The small molecule below binds the protein below.
Small molecule (SMILES): O=C(Nc1ccc2[nH]nc(-c3ccncc3)c2c1)[C@@H]1CCN(CC(=O)N2CCN(c3ccc(-c4ncccn4)cc3)CC2)C1

Sequence of chain 1.A:
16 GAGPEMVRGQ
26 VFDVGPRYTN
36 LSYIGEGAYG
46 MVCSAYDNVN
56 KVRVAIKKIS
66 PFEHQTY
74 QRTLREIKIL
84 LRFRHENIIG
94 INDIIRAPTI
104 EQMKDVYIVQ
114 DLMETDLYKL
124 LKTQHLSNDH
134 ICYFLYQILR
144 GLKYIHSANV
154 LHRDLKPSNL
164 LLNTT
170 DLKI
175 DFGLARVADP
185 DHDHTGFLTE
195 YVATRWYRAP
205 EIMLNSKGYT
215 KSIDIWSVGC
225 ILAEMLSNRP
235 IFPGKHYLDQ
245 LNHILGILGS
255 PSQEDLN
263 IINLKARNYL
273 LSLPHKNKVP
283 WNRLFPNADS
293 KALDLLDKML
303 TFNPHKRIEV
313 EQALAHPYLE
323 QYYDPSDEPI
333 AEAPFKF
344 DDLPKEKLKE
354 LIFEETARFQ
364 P

Binding-site contacts:
Ligand atom C19 contacts residue CME174 of chain 1.A at 3.5 Å.
Ligand atom C1 contacts residue TYR44 of chain 1.A at 3.4 Å (hydrophobic).
Ligand atom N8 contacts residue MET116 of chain 1.A at 3.4 Å (h-bond).
Ligand atom C15 contacts residue ALA43 of chain 1.A at 3.2 Å (hydrophobic).
Ligand atom C21 contacts residue CME174 of chain 1.A at 3.5 Å.
Ligand atom N8 contacts residue ALA60 of chain 1.A at 3.4 Å.
Ligand atom O contacts residue LYS62 of chain 1.A at 2.8 Å (salt-bridge).
Ligand atom C4 contacts residue ASP175 of chain 1.A at 3.6 Å.
Ligand atom C15 contacts residue TYR72 of chain 1.A at 3.4 Å (hydrophobic).
Ligand atom O1 contacts residue LYS62 of chain 1.A at 3.1 Å (salt-bridge).
Ligand atom C18 contacts residue CME174 of chain 1.A at 3.6 Å.
Ligand atom C17 contacts residue TYR72 of chain 1.A at 3.5 Å (hydrophobic).
Ligand atom N2 contacts residue ARG75 of chain 1.A at 3.6 Å.
Ligand atom N contacts residue LYS62 of chain 1.A at 3.0 Å (salt-bridge).
Ligand atom N5 contacts residue CME174 of chain 1.A at 3.2 Å.
Ligand atom C14 contacts residue TYR72 of chain 1.A at 3.5 Å (hydrophobic).
Ligand atom C10 contacts residue TYR72 of chain 1.A at 3.5 Å (hydrophobic).
Ligand atom C14 contacts residue ALA43 of chain 1.A at 3.0 Å (hydrophobic).
Ligand atom C16 contacts residue TYR72 of chain 1.A at 3.5 Å (hydrophobic).
Ligand atom N4 contacts residue TYR72 of chain 1.A at 3.6 Å.
Ligand atom C11 contacts residue ALA43 of chain 1.A at 3.5 Å (hydrophobic).
Ligand atom O1 contacts residue GLN113 of chain 1.A at 3.5 Å (h-bond).
Ligand atom N3 contacts residue TYR72 of chain 1.A at 3.4 Å.
Ligand atom C2 contacts residue ASP175 of chain 1.A at 3.5 Å.
Ligand atom C3 contacts residue LYS62 of chain 1.A at 3.5 Å.
Ligand atom N7 contacts residue MET116 of chain 1.A at 2.8 Å (h-bond).
Ligand atom C24 contacts residue ALA60 of chain 1.A at 3.5 Å (hydrophobic).
Ligand atom C20 contacts residue CME174 of chain 1.A at 3.3 Å.
Ligand atom C6 contacts residue THR76 of chain 1.A at 3.5 Å.
Ligand atom N4 contacts residue ALA43 of chain 1.A at 3.5 Å (h-bond).
Ligand atom N8 contacts residue ASP114 of chain 1.A at 2.7 Å (salt-bridge).
Ligand atom C7 contacts residue ARG75 of chain 1.A at 3.5 Å.
Ligand atom C32 contacts residue MET116 of chain 1.A at 3.1 Å (hydrophobic).
Ligand atom C22 contacts residue GLN113 of chain 1.A at 3.1 Å.
Ligand atom C12 contacts residue TYR44 of chain 1.A at 3.3 Å (hydrophobic).
Ligand atom N3 contacts residue ALA43 of chain 1.A at 2.8 Å (h-bond).
Ligand atom C7 contacts residue GLU79 of chain 1.A at 3.5 Å.
Ligand atom C13 contacts residue TYR44 of chain 1.A at 3.5 Å (hydrophobic).
Ligand atom C31 contacts residue GLU117 of chain 1.A at 3.4 Å.
Ligand atom C31 contacts residue MET116 of chain 1.A at 3.5 Å (hydrophobic).